Sequence of chain 1.A:
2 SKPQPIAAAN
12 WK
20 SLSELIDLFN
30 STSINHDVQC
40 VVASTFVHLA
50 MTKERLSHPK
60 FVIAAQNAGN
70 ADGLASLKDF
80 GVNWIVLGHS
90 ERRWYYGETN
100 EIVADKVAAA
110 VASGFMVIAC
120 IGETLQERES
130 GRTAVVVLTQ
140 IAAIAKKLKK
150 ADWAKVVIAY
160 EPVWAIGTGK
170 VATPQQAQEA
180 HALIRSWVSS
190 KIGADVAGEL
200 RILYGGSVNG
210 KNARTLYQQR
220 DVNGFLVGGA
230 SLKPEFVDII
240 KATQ

Binding-site contacts:
Ligand atom P contacts residue SER206 of chain 1.A at 3.8 Å.
Ligand atom O2 contacts residue ASN11 of chain 1.A at 3.2 Å (h-bond).
Ligand atom O2P contacts residue VAL226 of chain 1.A at 3.9 Å.
Ligand atom O2P contacts residue GLY227 of chain 1.A at 2.9 Å (h-bond).
Ligand atom O1 contacts residue ASN11 of chain 1.A at 3.8 Å.
Ligand atom C1 contacts residue ASN11 of chain 1.A at 3.8 Å.
Ligand atom C2 contacts residue VAL226 of chain 1.A at 3.8 Å (hydrophobic).
Ligand atom C2 contacts residue GLU160 of chain 1.A at 4.0 Å.
Ligand atom C2 contacts residue LEU225 of chain 1.A at 4.0 Å (hydrophobic).
Ligand atom C1 contacts residue HIS88 of chain 1.A at 3.5 Å.
Ligand atom C2 contacts residue LYS13 of chain 1.A at 4.1 Å.
Ligand atom O3P contacts residue SER206 of chain 1.A at 2.7 Å (h-bond).
Ligand atom O1P contacts residue ILE165 of chain 1.A at 3.5 Å.
Ligand atom O1 contacts residue LEU225 of chain 1.A at 3.8 Å.
Ligand atom O2 contacts residue LYS13 of chain 1.A at 2.8 Å (salt-bridge).
Ligand atom O2 contacts residue HIS88 of chain 1.A at 3.2 Å (h-bond).
Ligand atom P contacts residue GLY166 of chain 1.A at 3.8 Å.
Ligand atom O2P contacts residue SER206 of chain 1.A at 3.7 Å.
Ligand atom P contacts residue GLY227 of chain 1.A at 3.7 Å.
Ligand atom O1P contacts residue LYS13 of chain 1.A at 3.9 Å.
Ligand atom O3P contacts residue GLY166 of chain 1.A at 2.8 Å (h-bond).
Ligand atom O1 contacts residue GLU160 of chain 1.A at 2.6 Å (salt-bridge).
Ligand atom O2P contacts residue GLY228 of chain 1.A at 3.9 Å.
Ligand atom O1P contacts residue GLY227 of chain 1.A at 3.8 Å.
Ligand atom O4P contacts residue GLY166 of chain 1.A at 3.8 Å.
Ligand atom O4P contacts residue GLY228 of chain 1.A at 3.3 Å (h-bond).
Ligand atom C1 contacts residue LYS13 of chain 1.A at 3.8 Å.
Ligand atom O3P contacts residue ALA164 of chain 1.A at 3.5 Å (h-bond).
Ligand atom O2 contacts residue ILE165 of chain 1.A at 4.1 Å.
Ligand atom O1P contacts residue GLY166 of chain 1.A at 4.1 Å.
Ligand atom C2 contacts residue GLY227 of chain 1.A at 3.0 Å.
Ligand atom C1 contacts residue GLU160 of chain 1.A at 3.6 Å.
Ligand atom C1 contacts residue GLY227 of chain 1.A at 3.9 Å.
Ligand atom O3P contacts residue GLY205 of chain 1.A at 3.7 Å.
Ligand atom O2P contacts residue VAL207 of chain 1.A at 4.2 Å.
Ligand atom O1 contacts residue HIS88 of chain 1.A at 3.1 Å (h-bond).
Ligand atom O2 contacts residue GLY227 of chain 1.A at 4.1 Å.
Ligand atom P contacts residue GLY228 of chain 1.A at 4.2 Å.
Ligand atom O4P contacts residue GLY227 of chain 1.A at 3.8 Å.
Ligand atom O3P contacts residue ILE165 of chain 1.A at 3.7 Å.

A protein and the small-molecule ligand that binds it are described below.
Small molecule (SMILES): O=C(O)COP(=O)(O)O